Binding-site contacts:
Ligand atom O4 contacts residue PHE295 of chain 1.E at 4.3 Å.
Ligand atom C7 contacts residue PHE295 of chain 1.E at 4.5 Å (hydrophobic).
Ligand atom C3 contacts residue PHE295 of chain 1.E at 4.2 Å (hydrophobic).
Ligand atom C8 contacts residue PHE295 of chain 1.E at 4.2 Å (hydrophobic).
Ligand atom C2 contacts residue ASN263 of chain 1.E at 2.5 Å.
Ligand atom C5 contacts residue ILE264 of chain 1.E at 4.1 Å (hydrophobic).
Ligand atom C7 contacts residue GLU297 of chain 1.E at 4.4 Å.
Ligand atom C8 contacts residue GLU297 of chain 1.E at 4.2 Å.
Ligand atom O5 contacts residue ASN263 of chain 1.E at 2.3 Å (h-bond).
Ligand atom C6 contacts residue ILE264 of chain 1.E at 3.9 Å (hydrophobic).
Ligand atom O7 contacts residue ASN263 of chain 1.E at 3.1 Å (h-bond).
Ligand atom C7 contacts residue ASN263 of chain 1.E at 3.2 Å.
Ligand atom C2 contacts residue GLU297 of chain 1.E at 4.4 Å.
Ligand atom O7 contacts residue PHE295 of chain 1.E at 4.0 Å.
Ligand atom C4 contacts residue PHE295 of chain 1.E at 4.4 Å (hydrophobic).
Ligand atom C1 contacts residue PHE295 of chain 1.E at 3.8 Å (hydrophobic).
Ligand atom O5 contacts residue PHE295 of chain 1.E at 4.1 Å.
Ligand atom C5 contacts residue ASN263 of chain 1.E at 3.6 Å.
Ligand atom C7 contacts residue ILE259 of chain 1.E at 4.4 Å (hydrophobic).
Ligand atom C3 contacts residue ASN263 of chain 1.E at 3.8 Å.
Ligand atom C6 contacts residue SER265 of chain 1.E at 3.9 Å.
Ligand atom C1 contacts residue ILE264 of chain 1.E at 4.4 Å (hydrophobic).
Ligand atom C8 contacts residue ILE259 of chain 1.E at 3.9 Å (hydrophobic).
Ligand atom O6 contacts residue SER265 of chain 1.E at 3.6 Å.
Ligand atom C3 contacts residue GLU297 of chain 1.E at 4.2 Å.
Ligand atom C5 contacts residue PHE295 of chain 1.E at 3.9 Å (hydrophobic).
Ligand atom O5 contacts residue ILE264 of chain 1.E at 3.6 Å.
Ligand atom C1 contacts residue ASN263 of chain 1.E at 1.4 Å.
Ligand atom N2 contacts residue ILE259 of chain 1.E at 4.2 Å.
Ligand atom C4 contacts residue ASN263 of chain 1.E at 4.2 Å.
Ligand atom N2 contacts residue GLU297 of chain 1.E at 3.5 Å (salt-bridge).
Ligand atom C8 contacts residue ASN263 of chain 1.E at 4.4 Å.
Ligand atom N2 contacts residue ASN263 of chain 1.E at 2.9 Å (h-bond).

The protein below binds the small molecule below.
Small molecule (SMILES): CC(=O)N[C@H]1[C@H](O[C@H]2[C@H](O)[C@@H](NC(C)=O)CO[C@@H]2CO)O[C@H](CO)[C@@H](O)[C@@H]1O

Sequence of chain 1.E:
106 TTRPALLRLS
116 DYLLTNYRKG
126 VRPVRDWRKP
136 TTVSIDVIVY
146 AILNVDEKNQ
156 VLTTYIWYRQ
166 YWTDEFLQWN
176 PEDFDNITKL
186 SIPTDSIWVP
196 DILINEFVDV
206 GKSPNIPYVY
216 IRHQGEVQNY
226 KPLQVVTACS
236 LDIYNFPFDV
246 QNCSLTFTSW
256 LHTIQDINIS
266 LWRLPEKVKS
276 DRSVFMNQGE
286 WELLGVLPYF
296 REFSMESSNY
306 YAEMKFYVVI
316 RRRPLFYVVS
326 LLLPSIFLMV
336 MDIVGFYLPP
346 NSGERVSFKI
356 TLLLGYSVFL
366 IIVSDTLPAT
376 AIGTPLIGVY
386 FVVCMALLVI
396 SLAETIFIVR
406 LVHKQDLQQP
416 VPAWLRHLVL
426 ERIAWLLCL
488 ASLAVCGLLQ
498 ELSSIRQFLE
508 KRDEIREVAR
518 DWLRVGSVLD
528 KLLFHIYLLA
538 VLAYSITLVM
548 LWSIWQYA